Sequence of chain 1.A:
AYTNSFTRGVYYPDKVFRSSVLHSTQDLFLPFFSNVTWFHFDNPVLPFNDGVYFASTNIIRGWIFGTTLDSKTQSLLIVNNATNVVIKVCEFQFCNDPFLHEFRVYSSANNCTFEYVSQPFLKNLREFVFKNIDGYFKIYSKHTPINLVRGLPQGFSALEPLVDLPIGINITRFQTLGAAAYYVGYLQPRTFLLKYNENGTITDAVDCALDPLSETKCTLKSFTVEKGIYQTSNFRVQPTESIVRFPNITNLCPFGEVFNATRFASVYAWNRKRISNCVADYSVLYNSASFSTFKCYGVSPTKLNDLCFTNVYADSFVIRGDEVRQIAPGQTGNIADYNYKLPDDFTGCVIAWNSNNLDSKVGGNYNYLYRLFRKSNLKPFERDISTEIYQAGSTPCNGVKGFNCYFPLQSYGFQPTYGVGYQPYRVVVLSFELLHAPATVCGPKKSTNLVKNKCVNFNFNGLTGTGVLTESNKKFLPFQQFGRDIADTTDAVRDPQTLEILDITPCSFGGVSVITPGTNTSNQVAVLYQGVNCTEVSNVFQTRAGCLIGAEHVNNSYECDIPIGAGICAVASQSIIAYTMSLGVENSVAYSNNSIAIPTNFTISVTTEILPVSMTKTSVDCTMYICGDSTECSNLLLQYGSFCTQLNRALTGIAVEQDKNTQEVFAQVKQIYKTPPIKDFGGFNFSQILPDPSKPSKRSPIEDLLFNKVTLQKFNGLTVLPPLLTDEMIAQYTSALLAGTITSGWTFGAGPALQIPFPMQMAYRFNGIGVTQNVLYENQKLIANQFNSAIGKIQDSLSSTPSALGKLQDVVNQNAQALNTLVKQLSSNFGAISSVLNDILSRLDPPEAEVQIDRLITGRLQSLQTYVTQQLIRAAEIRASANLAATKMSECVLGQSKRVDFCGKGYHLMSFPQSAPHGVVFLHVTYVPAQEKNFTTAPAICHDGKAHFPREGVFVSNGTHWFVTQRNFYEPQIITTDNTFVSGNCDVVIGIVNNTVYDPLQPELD

Sequence of chain 1.C:
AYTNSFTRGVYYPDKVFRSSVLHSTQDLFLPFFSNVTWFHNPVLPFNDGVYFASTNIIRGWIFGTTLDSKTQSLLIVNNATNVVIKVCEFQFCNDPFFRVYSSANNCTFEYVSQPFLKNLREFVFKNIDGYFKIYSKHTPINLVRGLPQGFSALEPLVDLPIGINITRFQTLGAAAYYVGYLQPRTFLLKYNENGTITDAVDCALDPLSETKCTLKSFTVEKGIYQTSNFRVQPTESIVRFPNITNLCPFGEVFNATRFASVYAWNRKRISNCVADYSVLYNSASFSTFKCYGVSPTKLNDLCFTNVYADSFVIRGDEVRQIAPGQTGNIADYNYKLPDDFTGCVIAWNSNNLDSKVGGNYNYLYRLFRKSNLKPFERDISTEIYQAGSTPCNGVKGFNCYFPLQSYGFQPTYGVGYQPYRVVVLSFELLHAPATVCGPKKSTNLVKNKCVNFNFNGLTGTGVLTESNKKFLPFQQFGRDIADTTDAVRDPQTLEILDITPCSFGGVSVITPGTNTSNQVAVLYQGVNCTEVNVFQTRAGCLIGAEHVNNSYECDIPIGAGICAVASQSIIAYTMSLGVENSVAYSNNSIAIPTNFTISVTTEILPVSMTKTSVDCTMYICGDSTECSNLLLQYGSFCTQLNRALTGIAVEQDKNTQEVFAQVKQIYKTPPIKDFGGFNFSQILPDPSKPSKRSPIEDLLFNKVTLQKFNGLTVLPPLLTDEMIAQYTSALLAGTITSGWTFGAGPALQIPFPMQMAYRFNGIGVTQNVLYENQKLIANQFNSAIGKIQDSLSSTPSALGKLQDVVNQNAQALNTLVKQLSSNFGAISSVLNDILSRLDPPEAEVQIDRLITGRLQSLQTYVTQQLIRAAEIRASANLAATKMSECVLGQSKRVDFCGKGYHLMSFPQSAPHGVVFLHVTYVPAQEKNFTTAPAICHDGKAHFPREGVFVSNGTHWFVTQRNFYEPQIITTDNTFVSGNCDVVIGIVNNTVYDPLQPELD

Binding-site contacts:
Ligand atom N2 contacts residue ASN1048 of chain 1.C at 3.0 Å (h-bond).
Ligand atom C2 contacts residue ASN1048 of chain 1.C at 2.5 Å.
Ligand atom O7 contacts residue ASN1048 of chain 1.C at 4.2 Å.
Ligand atom C4 contacts residue ASN1048 of chain 1.C at 4.3 Å.
Ligand atom C1 contacts residue ASN1048 of chain 1.C at 1.4 Å.
Ligand atom C3 contacts residue ASN1048 of chain 1.C at 3.8 Å.
Ligand atom C8 contacts residue GLU1046 of chain 1.C at 3.4 Å.
Ligand atom C8 contacts residue ASN1048 of chain 1.C at 4.1 Å.
Ligand atom O7 contacts residue ALA680 of chain 1.C at 4.4 Å.
Ligand atom C1 contacts residue GLN869 of chain 1.A at 4.4 Å.
Ligand atom O4 contacts residue ALA680 of chain 1.C at 4.2 Å.
Ligand atom C6 contacts residue ALA680 of chain 1.C at 4.2 Å (hydrophobic).
Ligand atom C8 contacts residue LYS1047 of chain 1.C at 4.3 Å.
Ligand atom C7 contacts residue ASN1048 of chain 1.C at 3.8 Å.
Ligand atom C5 contacts residue ALA680 of chain 1.C at 3.8 Å (hydrophobic).
Ligand atom C5 contacts residue ASN1048 of chain 1.C at 3.7 Å.
Ligand atom O5 contacts residue ASN1048 of chain 1.C at 2.4 Å (h-bond).

This protein binds this small molecule.
Small molecule (SMILES): CC(=O)N[C@H]1[C@H](O[C@H]2[C@H](O)[C@@H](NC(C)=O)CO[C@@H]2CO)O[C@H](CO)[C@@H](O)[C@@H]1O